Binding-site contacts:
Ligand atom C7 contacts residue SER48 of chain 1.A at 3.5 Å.
Ligand atom C3 contacts residue VAL294 of chain 1.A at 3.7 Å (hydrophobic).
Ligand atom C7 contacts residue ZN1 of chain 1.C at 2.9 Å.
Ligand atom C7 contacts residue NAJ1 of chain 1.E at 3.3 Å.
Ligand atom C6 contacts residue SER48 of chain 1.A at 3.5 Å.
Ligand atom C2 contacts residue SER48 of chain 1.A at 4.0 Å.
Ligand atom C5 contacts residue LEU141 of chain 1.A at 3.8 Å (hydrophobic).
Ligand atom F5 contacts residue LEU57 of chain 1.A at 3.1 Å.
Ligand atom C7 contacts residue HIS67 of chain 1.A at 3.5 Å.
Ligand atom C6 contacts residue LEU141 of chain 1.A at 3.7 Å (hydrophobic).
Ligand atom C5 contacts residue LEU57 of chain 1.A at 3.5 Å (hydrophobic).
Ligand atom C7 contacts residue PHE93 of chain 1.A at 3.5 Å (hydrophobic).
Ligand atom F3 contacts residue LEU309 of chain 1.B at 3.7 Å.
Ligand atom C3 contacts residue LEU116 of chain 1.A at 3.6 Å (hydrophobic).
Ligand atom F6 contacts residue LEU141 of chain 1.A at 3.2 Å.
Ligand atom O1 contacts residue NAJ1 of chain 1.E at 3.0 Å.
Ligand atom O1 contacts residue ZN1 of chain 1.C at 1.9 Å.
Ligand atom C2 contacts residue NAJ1 of chain 1.E at 4.0 Å.
Ligand atom O1 contacts residue CYS174 of chain 1.A at 3.4 Å (h-bond).
Ligand atom C1 contacts residue PHE93 of chain 1.A at 4.0 Å (hydrophobic).
Ligand atom F3 contacts residue LEU116 of chain 1.A at 3.7 Å.
Ligand atom F2 contacts residue ILE318 of chain 1.A at 3.7 Å.
Ligand atom F5 contacts residue PHE140 of chain 1.A at 3.3 Å.
Ligand atom F5 contacts residue LEU141 of chain 1.A at 3.4 Å.
Ligand atom C4 contacts residue LEU116 of chain 1.A at 3.7 Å (hydrophobic).
Ligand atom F6 contacts residue SER48 of chain 1.A at 3.2 Å.
Ligand atom F3 contacts residue VAL294 of chain 1.A at 3.5 Å.
Ligand atom O1 contacts residue SER48 of chain 1.A at 2.6 Å (h-bond).
Ligand atom C1 contacts residue SER48 of chain 1.A at 3.4 Å.
Ligand atom C2 contacts residue VAL294 of chain 1.A at 3.9 Å (hydrophobic).
Ligand atom F4 contacts residue LEU116 of chain 1.A at 3.9 Å.
Ligand atom C7 contacts residue CYS174 of chain 1.A at 3.7 Å (hydrophobic).
Ligand atom F4 contacts residue LEU57 of chain 1.A at 3.3 Å.
Ligand atom O1 contacts residue HIS67 of chain 1.A at 3.1 Å (h-bond).
Ligand atom F6 contacts residue HIS67 of chain 1.A at 3.3 Å.
Ligand atom F2 contacts residue NAJ1 of chain 1.E at 2.8 Å.
Ligand atom O1 contacts residue CYS46 of chain 1.A at 3.4 Å (h-bond).
Ligand atom F2 contacts residue VAL294 of chain 1.A at 3.8 Å.
Ligand atom C4 contacts residue LEU57 of chain 1.A at 3.8 Å (hydrophobic).
Ligand atom F3 contacts residue ILE318 of chain 1.A at 3.6 Å.

Sequence of chain 1.A:
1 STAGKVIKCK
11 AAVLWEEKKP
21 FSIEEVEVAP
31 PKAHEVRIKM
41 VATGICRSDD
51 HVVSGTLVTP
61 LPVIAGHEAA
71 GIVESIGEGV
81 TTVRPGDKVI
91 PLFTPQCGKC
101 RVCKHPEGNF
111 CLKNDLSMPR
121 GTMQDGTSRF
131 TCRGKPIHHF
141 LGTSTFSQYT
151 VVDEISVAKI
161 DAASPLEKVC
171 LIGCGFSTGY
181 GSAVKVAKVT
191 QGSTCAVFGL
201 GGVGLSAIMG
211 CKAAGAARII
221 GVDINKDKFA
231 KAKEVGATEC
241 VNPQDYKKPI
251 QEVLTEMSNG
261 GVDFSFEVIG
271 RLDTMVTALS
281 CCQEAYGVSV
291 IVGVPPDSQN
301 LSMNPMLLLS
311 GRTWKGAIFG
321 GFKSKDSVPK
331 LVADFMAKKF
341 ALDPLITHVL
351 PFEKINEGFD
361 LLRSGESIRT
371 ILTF

Sequence of chain 1.B:
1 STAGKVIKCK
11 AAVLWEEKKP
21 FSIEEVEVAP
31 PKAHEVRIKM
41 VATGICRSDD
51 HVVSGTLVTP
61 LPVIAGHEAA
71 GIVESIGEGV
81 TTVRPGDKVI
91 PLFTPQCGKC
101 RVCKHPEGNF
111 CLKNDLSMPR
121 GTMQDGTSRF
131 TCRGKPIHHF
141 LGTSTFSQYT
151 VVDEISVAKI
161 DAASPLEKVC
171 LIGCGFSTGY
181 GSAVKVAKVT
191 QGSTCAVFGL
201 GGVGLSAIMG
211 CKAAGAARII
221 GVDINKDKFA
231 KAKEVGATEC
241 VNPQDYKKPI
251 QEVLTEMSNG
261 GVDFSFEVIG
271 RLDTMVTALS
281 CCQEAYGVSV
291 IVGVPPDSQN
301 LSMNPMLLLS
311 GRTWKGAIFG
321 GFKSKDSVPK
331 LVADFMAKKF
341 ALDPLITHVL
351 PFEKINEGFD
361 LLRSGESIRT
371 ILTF

A small-molecule ligand and the protein it binds are described below.
Small molecule (SMILES): OCc1c(F)c(F)c(F)c(F)c1F